Binding-site contacts:
Ligand atom C6 contacts residue PHE164 of chain 1.C at 4.1 Å (hydrophobic).
Ligand atom C18 contacts residue LEU223 of chain 1.C at 3.5 Å (hydrophobic).
Ligand atom C7 contacts residue GLN161 of chain 1.C at 3.9 Å.
Ligand atom C2 contacts residue PHE164 of chain 1.C at 4.5 Å (hydrophobic).
Ligand atom C4 contacts residue PHE164 of chain 1.C at 4.4 Å (hydrophobic).
Ligand atom C10 contacts residue PHE164 of chain 1.C at 4.4 Å (hydrophobic).
Ligand atom C14 contacts residue LEU160 of chain 1.C at 4.0 Å (hydrophobic).
Ligand atom C23 contacts residue ARG156 of chain 1.C at 3.1 Å.
Ligand atom O25 contacts residue PHE1 of chain 1.J at 3.4 Å (h-bond).
Ligand atom C13 contacts residue LEU160 of chain 1.C at 4.4 Å (hydrophobic).
Ligand atom O7 contacts residue GLN161 of chain 1.C at 3.7 Å.
Ligand atom C15 contacts residue LYS157 of chain 1.C at 3.9 Å.
Ligand atom C18 contacts residue LEU160 of chain 1.C at 3.7 Å (hydrophobic).
Ligand atom C15 contacts residue LEU160 of chain 1.C at 4.1 Å (hydrophobic).
Ligand atom O26 contacts residue ARG156 of chain 1.C at 3.8 Å.
Ligand atom C16 contacts residue LYS157 of chain 1.C at 3.9 Å.
Ligand atom C24 contacts residue ARG156 of chain 1.C at 3.3 Å.
Ligand atom O26 contacts residue PHE1 of chain 1.J at 3.3 Å (h-bond).
Ligand atom C19 contacts residue PHE164 of chain 1.C at 3.2 Å (hydrophobic).
Ligand atom C19 contacts residue PHE219 of chain 1.C at 3.9 Å (hydrophobic).
Ligand atom C16 contacts residue LEU160 of chain 1.C at 4.4 Å (hydrophobic).
Ligand atom O25 contacts residue ARG156 of chain 1.C at 3.0 Å (salt-bridge).
Ligand atom C24 contacts residue PHE1 of chain 1.J at 3.9 Å (hydrophobic).
Ligand atom C6 contacts residue GLN161 of chain 1.C at 3.8 Å.
Ligand atom C6 contacts residue LEU160 of chain 1.C at 4.3 Å (hydrophobic).
Ligand atom C5 contacts residue PHE164 of chain 1.C at 3.8 Å (hydrophobic).

Sequence of chain 1.J:
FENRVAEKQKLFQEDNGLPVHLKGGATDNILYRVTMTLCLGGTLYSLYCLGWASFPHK

This small molecule binds to this protein.
Small molecule (SMILES): C[C@H](CCC(=O)O)[C@H]1CC[C@H]2[C@@H]3[C@H](O)C[C@@H]4C[C@H](O)CC[C@]4(C)[C@H]3C[C@H](O)[C@]12C

Sequence of chain 1.C:
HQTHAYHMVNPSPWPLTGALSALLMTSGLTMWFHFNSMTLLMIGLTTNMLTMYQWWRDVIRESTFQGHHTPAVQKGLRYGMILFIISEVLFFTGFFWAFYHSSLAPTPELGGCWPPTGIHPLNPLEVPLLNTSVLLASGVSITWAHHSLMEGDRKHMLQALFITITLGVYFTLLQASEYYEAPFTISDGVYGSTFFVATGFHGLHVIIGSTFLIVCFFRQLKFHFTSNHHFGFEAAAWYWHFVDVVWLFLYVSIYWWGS